This protein binds this small molecule.
Small molecule (SMILES): CC(=O)N[C@@H]1[C@@H](O)[C@H](O)[C@@H](CO)O[C@H]1O

Sequence of chain 1.D:
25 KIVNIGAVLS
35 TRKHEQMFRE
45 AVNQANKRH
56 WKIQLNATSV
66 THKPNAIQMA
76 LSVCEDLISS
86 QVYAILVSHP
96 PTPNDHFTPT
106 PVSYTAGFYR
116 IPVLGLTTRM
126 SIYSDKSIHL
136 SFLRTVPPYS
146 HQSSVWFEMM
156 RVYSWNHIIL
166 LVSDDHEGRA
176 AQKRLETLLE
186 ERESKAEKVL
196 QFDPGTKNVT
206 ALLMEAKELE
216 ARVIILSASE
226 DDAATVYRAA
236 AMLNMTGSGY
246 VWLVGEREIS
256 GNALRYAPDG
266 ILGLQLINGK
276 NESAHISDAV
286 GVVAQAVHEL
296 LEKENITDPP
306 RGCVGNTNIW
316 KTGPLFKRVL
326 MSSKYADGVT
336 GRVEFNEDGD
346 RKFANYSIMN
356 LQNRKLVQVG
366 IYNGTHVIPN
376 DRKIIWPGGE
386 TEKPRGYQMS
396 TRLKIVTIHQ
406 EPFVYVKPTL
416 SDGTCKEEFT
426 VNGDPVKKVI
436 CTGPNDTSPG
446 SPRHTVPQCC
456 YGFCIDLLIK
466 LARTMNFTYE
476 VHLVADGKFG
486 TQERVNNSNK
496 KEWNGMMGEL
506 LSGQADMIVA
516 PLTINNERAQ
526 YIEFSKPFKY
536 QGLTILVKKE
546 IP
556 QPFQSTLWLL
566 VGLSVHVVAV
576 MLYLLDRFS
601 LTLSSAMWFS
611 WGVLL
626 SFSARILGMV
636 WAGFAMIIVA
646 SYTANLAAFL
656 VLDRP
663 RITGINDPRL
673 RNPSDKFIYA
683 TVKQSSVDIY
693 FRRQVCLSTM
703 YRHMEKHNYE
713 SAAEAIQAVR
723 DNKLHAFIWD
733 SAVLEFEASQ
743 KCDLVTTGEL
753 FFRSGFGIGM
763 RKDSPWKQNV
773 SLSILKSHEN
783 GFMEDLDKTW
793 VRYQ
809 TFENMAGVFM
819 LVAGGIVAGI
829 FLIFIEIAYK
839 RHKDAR

Binding-site contacts:
Ligand atom N2 contacts residue ASN61 of chain 1.D at 2.9 Å (h-bond).
Ligand atom C7 contacts residue ASN61 of chain 1.D at 3.8 Å.
Ligand atom C1 contacts residue THR63 of chain 1.D at 3.6 Å.
Ligand atom C1 contacts residue ASN61 of chain 1.D at 1.4 Å.
Ligand atom C2 contacts residue ASN61 of chain 1.D at 2.5 Å.
Ligand atom C1 contacts residue ASN28 of chain 1.D at 3.6 Å.
Ligand atom C4 contacts residue ASN61 of chain 1.D at 4.2 Å.
Ligand atom O5 contacts residue ASN28 of chain 1.D at 3.5 Å (h-bond).
Ligand atom O5 contacts residue ASN61 of chain 1.D at 2.4 Å (h-bond).
Ligand atom C1 contacts residue ALA62 of chain 1.D at 4.4 Å (hydrophobic).
Ligand atom C6 contacts residue THR63 of chain 1.D at 4.2 Å.
Ligand atom C3 contacts residue ASN61 of chain 1.D at 3.8 Å.
Ligand atom O7 contacts residue ASN61 of chain 1.D at 4.4 Å.
Ligand atom C5 contacts residue THR63 of chain 1.D at 3.7 Å.
Ligand atom O5 contacts residue THR63 of chain 1.D at 3.4 Å (h-bond).
Ligand atom C5 contacts residue ASN61 of chain 1.D at 3.7 Å.
Ligand atom C8 contacts residue ASN61 of chain 1.D at 4.1 Å.